Sequence of chain 1.A:
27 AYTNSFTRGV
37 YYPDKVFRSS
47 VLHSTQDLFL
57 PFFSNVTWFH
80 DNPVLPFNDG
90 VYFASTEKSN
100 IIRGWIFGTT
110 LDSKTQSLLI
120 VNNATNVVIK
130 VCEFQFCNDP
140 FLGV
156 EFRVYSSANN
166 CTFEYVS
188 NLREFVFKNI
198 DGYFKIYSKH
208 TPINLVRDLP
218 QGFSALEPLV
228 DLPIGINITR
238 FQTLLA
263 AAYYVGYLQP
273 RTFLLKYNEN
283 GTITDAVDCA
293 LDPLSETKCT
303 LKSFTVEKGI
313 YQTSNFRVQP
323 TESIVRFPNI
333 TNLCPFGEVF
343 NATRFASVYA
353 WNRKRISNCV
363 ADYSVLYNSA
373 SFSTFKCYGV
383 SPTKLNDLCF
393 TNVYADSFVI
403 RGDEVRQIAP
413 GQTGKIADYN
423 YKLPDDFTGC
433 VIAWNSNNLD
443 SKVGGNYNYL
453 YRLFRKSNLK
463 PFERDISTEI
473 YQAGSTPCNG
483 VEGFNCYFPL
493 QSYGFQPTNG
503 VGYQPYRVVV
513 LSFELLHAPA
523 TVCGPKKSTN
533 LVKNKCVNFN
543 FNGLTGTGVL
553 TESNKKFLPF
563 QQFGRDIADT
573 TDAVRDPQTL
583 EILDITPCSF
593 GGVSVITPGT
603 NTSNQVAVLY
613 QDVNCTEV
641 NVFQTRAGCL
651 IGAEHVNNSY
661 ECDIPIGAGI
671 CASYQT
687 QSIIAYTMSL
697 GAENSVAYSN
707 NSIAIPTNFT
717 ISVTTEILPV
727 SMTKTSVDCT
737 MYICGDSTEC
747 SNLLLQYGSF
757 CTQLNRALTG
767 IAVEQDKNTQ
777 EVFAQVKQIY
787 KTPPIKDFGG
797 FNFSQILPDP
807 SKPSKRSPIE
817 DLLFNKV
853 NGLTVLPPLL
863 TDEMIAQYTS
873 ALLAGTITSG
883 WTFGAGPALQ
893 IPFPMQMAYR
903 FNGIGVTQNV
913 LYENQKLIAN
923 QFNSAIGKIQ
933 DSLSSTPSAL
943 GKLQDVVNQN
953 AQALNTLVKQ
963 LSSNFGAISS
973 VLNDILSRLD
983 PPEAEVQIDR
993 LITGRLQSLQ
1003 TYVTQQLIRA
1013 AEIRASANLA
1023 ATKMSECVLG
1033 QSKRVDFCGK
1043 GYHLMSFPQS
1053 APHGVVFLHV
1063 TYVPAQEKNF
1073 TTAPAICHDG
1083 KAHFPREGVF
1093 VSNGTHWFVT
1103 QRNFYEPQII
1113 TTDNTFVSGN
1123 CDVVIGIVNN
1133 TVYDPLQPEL

This protein binds this small molecule.
Small molecule (SMILES): CC(=O)N[C@@H]1[C@@H](O)[C@H](O)[C@@H](CO)O[C@H]1O

Sequence of chain 1.C:
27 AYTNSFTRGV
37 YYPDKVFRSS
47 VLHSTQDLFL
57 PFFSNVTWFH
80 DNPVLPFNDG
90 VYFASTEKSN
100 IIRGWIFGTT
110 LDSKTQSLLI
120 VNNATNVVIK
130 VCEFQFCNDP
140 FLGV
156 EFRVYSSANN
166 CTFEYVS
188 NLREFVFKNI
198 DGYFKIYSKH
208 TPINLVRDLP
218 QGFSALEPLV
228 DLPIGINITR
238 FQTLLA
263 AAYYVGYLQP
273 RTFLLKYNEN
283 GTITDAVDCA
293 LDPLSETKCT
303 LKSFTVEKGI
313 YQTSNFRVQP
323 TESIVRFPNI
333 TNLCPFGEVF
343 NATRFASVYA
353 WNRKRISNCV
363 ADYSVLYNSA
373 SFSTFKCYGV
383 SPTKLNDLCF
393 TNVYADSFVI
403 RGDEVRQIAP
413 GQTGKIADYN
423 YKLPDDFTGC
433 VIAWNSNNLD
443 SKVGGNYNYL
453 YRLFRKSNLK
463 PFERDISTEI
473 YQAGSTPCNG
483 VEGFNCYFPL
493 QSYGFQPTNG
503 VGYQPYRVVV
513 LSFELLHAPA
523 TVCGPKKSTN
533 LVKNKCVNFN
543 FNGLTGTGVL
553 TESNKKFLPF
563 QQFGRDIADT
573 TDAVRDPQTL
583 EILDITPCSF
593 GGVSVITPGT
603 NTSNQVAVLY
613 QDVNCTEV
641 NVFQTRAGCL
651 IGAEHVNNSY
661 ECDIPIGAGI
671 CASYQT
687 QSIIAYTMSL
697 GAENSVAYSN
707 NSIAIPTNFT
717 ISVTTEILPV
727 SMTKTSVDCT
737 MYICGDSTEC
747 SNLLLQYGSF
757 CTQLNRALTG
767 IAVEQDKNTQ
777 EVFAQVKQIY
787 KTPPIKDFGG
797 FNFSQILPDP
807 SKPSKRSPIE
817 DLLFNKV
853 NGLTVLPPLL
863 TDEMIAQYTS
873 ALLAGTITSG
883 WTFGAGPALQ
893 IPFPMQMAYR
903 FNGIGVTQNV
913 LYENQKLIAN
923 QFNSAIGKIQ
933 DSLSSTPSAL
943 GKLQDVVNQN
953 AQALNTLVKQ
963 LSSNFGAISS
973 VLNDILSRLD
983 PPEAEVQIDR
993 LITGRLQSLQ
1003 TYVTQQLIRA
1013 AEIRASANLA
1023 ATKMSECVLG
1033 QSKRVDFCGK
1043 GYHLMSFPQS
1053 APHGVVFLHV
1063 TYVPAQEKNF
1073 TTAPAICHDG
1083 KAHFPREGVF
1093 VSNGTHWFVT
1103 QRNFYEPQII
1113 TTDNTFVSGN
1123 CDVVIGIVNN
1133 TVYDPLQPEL

Binding-site contacts:
Ligand atom C7 contacts residue ASN1071 of chain 1.C at 3.5 Å.
Ligand atom O7 contacts residue GLU1069 of chain 1.C at 3.8 Å.
Ligand atom C6 contacts residue ALA703 of chain 1.C at 4.0 Å (hydrophobic).
Ligand atom C5 contacts residue ALA703 of chain 1.C at 3.8 Å (hydrophobic).
Ligand atom C3 contacts residue ASN1071 of chain 1.C at 3.8 Å.
Ligand atom O4 contacts residue ALA703 of chain 1.C at 4.2 Å.
Ligand atom O7 contacts residue LYS1070 of chain 1.C at 3.5 Å.
Ligand atom N2 contacts residue ASN1071 of chain 1.C at 3.0 Å (h-bond).
Ligand atom C2 contacts residue ASN1071 of chain 1.C at 2.5 Å.
Ligand atom O6 contacts residue ALA703 of chain 1.C at 3.8 Å.
Ligand atom C4 contacts residue ASN1071 of chain 1.C at 4.2 Å.
Ligand atom C1 contacts residue GLN892 of chain 1.A at 3.9 Å.
Ligand atom O7 contacts residue ASN1071 of chain 1.C at 2.9 Å (h-bond).
Ligand atom C1 contacts residue ASN1071 of chain 1.C at 1.4 Å.
Ligand atom C7 contacts residue LYS1070 of chain 1.C at 4.2 Å.
Ligand atom O5 contacts residue ASN1071 of chain 1.C at 2.3 Å (h-bond).
Ligand atom C5 contacts residue ASN1071 of chain 1.C at 3.6 Å.
Ligand atom C8 contacts residue GLU1069 of chain 1.C at 3.4 Å.
Ligand atom C7 contacts residue GLU1069 of chain 1.C at 3.8 Å.